Sequence of chain 1.A:
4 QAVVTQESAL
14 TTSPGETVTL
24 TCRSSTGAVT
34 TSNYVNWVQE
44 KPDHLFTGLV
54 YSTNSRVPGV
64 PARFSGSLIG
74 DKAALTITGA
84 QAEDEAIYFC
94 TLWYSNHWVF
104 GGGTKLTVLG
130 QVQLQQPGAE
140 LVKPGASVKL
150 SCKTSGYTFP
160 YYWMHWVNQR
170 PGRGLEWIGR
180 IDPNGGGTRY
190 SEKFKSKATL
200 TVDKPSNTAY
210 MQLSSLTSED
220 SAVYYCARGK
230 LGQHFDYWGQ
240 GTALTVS

Binding-site contacts:
Ligand atom C8 contacts residue TYR37 of chain 1.A at 3.9 Å (hydrophobic).
Ligand atom C8 contacts residue HIS233 of chain 1.A at 3.7 Å.
Ligand atom O5 contacts residue GLY231 of chain 1.A at 2.8 Å (h-bond).
Ligand atom C4 contacts residue ARG188 of chain 1.A at 3.5 Å.
Ligand atom N1 contacts residue ARG179 of chain 1.A at 3.8 Å.
Ligand atom O3 contacts residue ARG179 of chain 1.A at 2.7 Å (salt-bridge).
Ligand atom C5 contacts residue ARG188 of chain 1.A at 3.7 Å.
Ligand atom C4 contacts residue TRP162 of chain 1.A at 3.6 Å (hydrophobic).
Ligand atom O4 contacts residue TYR37 of chain 1.A at 3.7 Å.
Ligand atom C6 contacts residue LEU230 of chain 1.A at 3.9 Å (hydrophobic).
Ligand atom O1 contacts residue TRP162 of chain 1.A at 3.6 Å.
Ligand atom C7 contacts residue TRP96 of chain 1.A at 3.7 Å (hydrophobic).
Ligand atom O3 contacts residue ARG188 of chain 1.A at 2.8 Å (salt-bridge).
Ligand atom O1 contacts residue TRP96 of chain 1.A at 3.6 Å.
Ligand atom O2 contacts residue ARG179 of chain 1.A at 3.1 Å (salt-bridge).
Ligand atom O5 contacts residue HIS233 of chain 1.A at 2.7 Å (h-bond).
Ligand atom O2 contacts residue ARG188 of chain 1.A at 3.1 Å (salt-bridge).
Ligand atom O2 contacts residue TRP162 of chain 1.A at 3.9 Å.
Ligand atom C8 contacts residue GLY231 of chain 1.A at 3.8 Å.
Ligand atom C5 contacts residue TRP96 of chain 1.A at 3.8 Å (hydrophobic).
Ligand atom C3 contacts residue TRP162 of chain 1.A at 3.4 Å (hydrophobic).
Ligand atom C7 contacts residue HIS233 of chain 1.A at 3.9 Å.
Ligand atom O1 contacts residue HIS233 of chain 1.A at 3.7 Å.
Ligand atom C3 contacts residue TRP96 of chain 1.A at 3.2 Å (hydrophobic).
Ligand atom C4 contacts residue TRP96 of chain 1.A at 3.6 Å (hydrophobic).
Ligand atom C6 contacts residue TRP96 of chain 1.A at 3.8 Å (hydrophobic).
Ligand atom N1 contacts residue TRP101 of chain 1.A at 3.9 Å.
Ligand atom C2 contacts residue TRP96 of chain 1.A at 3.5 Å (hydrophobic).
Ligand atom N1 contacts residue TRP96 of chain 1.A at 3.3 Å.
Ligand atom N1 contacts residue TRP162 of chain 1.A at 3.4 Å.
Ligand atom O1 contacts residue HIS164 of chain 1.A at 3.2 Å.
Ligand atom C2 contacts residue HIS233 of chain 1.A at 3.8 Å.
Ligand atom C1 contacts residue TRP96 of chain 1.A at 3.6 Å (hydrophobic).
Ligand atom C7 contacts residue TYR37 of chain 1.A at 3.9 Å (hydrophobic).
Ligand atom O3 contacts residue TRP162 of chain 1.A at 3.7 Å.
Ligand atom O5 contacts residue LEU230 of chain 1.A at 3.4 Å.
Ligand atom O4 contacts residue LEU230 of chain 1.A at 3.8 Å.
Ligand atom O2 contacts residue TRP96 of chain 1.A at 3.5 Å.
Ligand atom C8 contacts residue LEU230 of chain 1.A at 3.9 Å (hydrophobic).
Ligand atom O1 contacts residue TRP101 of chain 1.A at 2.9 Å (h-bond).

A small-molecule ligand and the protein it binds are described below.
Small molecule (SMILES): O=C(O)Cc1ccc(O)c([N+](=O)[O-])c1